This protein binds this small molecule.
Small molecule (SMILES): COc1ccc([C@H](C)N)cc1F

Sequence of chain 1.B:
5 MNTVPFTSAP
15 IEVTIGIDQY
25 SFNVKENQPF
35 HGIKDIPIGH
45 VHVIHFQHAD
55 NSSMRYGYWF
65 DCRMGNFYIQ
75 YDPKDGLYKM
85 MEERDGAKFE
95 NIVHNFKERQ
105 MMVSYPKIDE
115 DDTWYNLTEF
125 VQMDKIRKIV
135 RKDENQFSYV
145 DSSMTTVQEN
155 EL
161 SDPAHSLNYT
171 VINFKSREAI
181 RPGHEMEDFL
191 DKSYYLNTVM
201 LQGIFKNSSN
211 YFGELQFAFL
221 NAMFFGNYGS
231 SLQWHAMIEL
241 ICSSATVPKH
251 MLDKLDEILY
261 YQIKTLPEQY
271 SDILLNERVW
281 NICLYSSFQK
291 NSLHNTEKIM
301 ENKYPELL

Binding-site contacts:
Ligand atom C5 contacts residue PRO9 of chain 1.B at 4.4 Å (hydrophobic).
Ligand atom C8 contacts residue PRO9 of chain 1.B at 3.5 Å (hydrophobic).
Ligand atom C4 contacts residue TYR72 of chain 1.B at 3.6 Å (hydrophobic).
Ligand atom N contacts residue TYR72 of chain 1.B at 3.0 Å (h-bond).
Ligand atom C6 contacts residue ILE96 of chain 1.B at 4.5 Å (hydrophobic).
Ligand atom C5 contacts residue THR11 of chain 1.B at 4.4 Å.
Ligand atom C2 contacts residue TYR72 of chain 1.B at 3.6 Å (hydrophobic).
Ligand atom C8 contacts residue PHE10 of chain 1.B at 3.5 Å (hydrophobic).
Ligand atom O contacts residue THR11 of chain 1.B at 4.5 Å.
Ligand atom C1 contacts residue TYR72 of chain 1.B at 3.6 Å (hydrophobic).
Ligand atom C8 contacts residue TYR72 of chain 1.B at 3.8 Å (hydrophobic).
Ligand atom C1 contacts residue GLU87 of chain 1.B at 3.4 Å.
Ligand atom C6 contacts residue PHE93 of chain 1.B at 4.4 Å (hydrophobic).
Ligand atom C3 contacts residue THR11 of chain 1.B at 3.8 Å.
Ligand atom C5 contacts residue TYR72 of chain 1.B at 3.4 Å (hydrophobic).
Ligand atom F contacts residue TYR72 of chain 1.B at 3.3 Å.
Ligand atom C6 contacts residue TYR72 of chain 1.B at 3.4 Å (hydrophobic).
Ligand atom C8 contacts residue THR11 of chain 1.B at 3.4 Å.
Ligand atom F contacts residue PRO9 of chain 1.B at 4.2 Å.
Ligand atom C8 contacts residue ILE96 of chain 1.B at 4.3 Å (hydrophobic).
Ligand atom C7 contacts residue GLU87 of chain 1.B at 3.7 Å.
Ligand atom C3 contacts residue TYR72 of chain 1.B at 3.7 Å (hydrophobic).
Ligand atom C7 contacts residue TYR72 of chain 1.B at 3.5 Å (hydrophobic).
Ligand atom F contacts residue GLU87 of chain 1.B at 3.8 Å.
Ligand atom O contacts residue PRO9 of chain 1.B at 3.4 Å.
Ligand atom C5 contacts residue ILE96 of chain 1.B at 4.0 Å (hydrophobic).
Ligand atom C6 contacts residue GLU87 of chain 1.B at 4.4 Å.
Ligand atom C3 contacts residue GLN74 of chain 1.B at 4.3 Å.
Ligand atom O contacts residue ILE96 of chain 1.B at 3.9 Å.
Ligand atom C8 contacts residue ILE73 of chain 1.B at 4.4 Å (hydrophobic).
Ligand atom C4 contacts residue THR11 of chain 1.B at 3.3 Å.
Ligand atom C contacts residue GLU87 of chain 1.B at 3.7 Å.
Ligand atom C contacts residue LYS92 of chain 1.B at 4.2 Å.
Ligand atom F contacts residue PHE93 of chain 1.B at 3.2 Å.
Ligand atom C8 contacts residue PHE100 of chain 1.B at 4.1 Å (hydrophobic).
Ligand atom N contacts residue GLU87 of chain 1.B at 4.3 Å.
Ligand atom O contacts residue TYR72 of chain 1.B at 3.2 Å.
Ligand atom C2 contacts residue GLU87 of chain 1.B at 4.2 Å.